This protein binds this small molecule.
Small molecule (SMILES): CC(=O)N[C@@H]1[C@@H](O)[C@H](O)[C@@H](CO)O[C@H]1O

Binding-site contacts:
Ligand atom C3 contacts residue ASN173 of chain 1.A at 3.6 Å.
Ligand atom C7 contacts residue ASN173 of chain 1.A at 3.1 Å.
Ligand atom C1 contacts residue GLU152 of chain 1.A at 3.8 Å.
Ligand atom C8 contacts residue ASN173 of chain 1.A at 4.3 Å.
Ligand atom C5 contacts residue ASN173 of chain 1.A at 3.6 Å.
Ligand atom C4 contacts residue ASN173 of chain 1.A at 4.0 Å.
Ligand atom C5 contacts residue ILE154 of chain 1.A at 4.0 Å (hydrophobic).
Ligand atom C6 contacts residue LYS216 of chain 1.A at 4.2 Å.
Ligand atom O6 contacts residue GLU153 of chain 1.A at 3.6 Å.
Ligand atom O7 contacts residue GLU152 of chain 1.A at 3.7 Å.
Ligand atom O5 contacts residue ILE154 of chain 1.A at 3.1 Å (h-bond).
Ligand atom C1 contacts residue ILE154 of chain 1.A at 3.9 Å (hydrophobic).
Ligand atom C6 contacts residue GLU153 of chain 1.A at 3.6 Å.
Ligand atom N2 contacts residue ASN173 of chain 1.A at 2.6 Å (h-bond).
Ligand atom C1 contacts residue ASN173 of chain 1.A at 1.4 Å.
Ligand atom O5 contacts residue GLU152 of chain 1.A at 3.9 Å.
Ligand atom O6 contacts residue LYS216 of chain 1.A at 3.4 Å.
Ligand atom C7 contacts residue GLU152 of chain 1.A at 4.5 Å.
Ligand atom O5 contacts residue ASN173 of chain 1.A at 2.4 Å (h-bond).
Ligand atom C2 contacts residue GLU152 of chain 1.A at 3.9 Å.
Ligand atom O5 contacts residue GLU153 of chain 1.A at 3.3 Å.
Ligand atom O6 contacts residue ILE154 of chain 1.A at 2.9 Å (h-bond).
Ligand atom C5 contacts residue GLU153 of chain 1.A at 4.1 Å.
Ligand atom O7 contacts residue ASN173 of chain 1.A at 3.2 Å (h-bond).
Ligand atom C3 contacts residue GLN212 of chain 1.A at 4.2 Å.
Ligand atom C6 contacts residue ILE154 of chain 1.A at 3.7 Å (hydrophobic).
Ligand atom C2 contacts residue ASN173 of chain 1.A at 2.2 Å.
Ligand atom C1 contacts residue GLU153 of chain 1.A at 4.2 Å.

Sequence of chain 1.A:
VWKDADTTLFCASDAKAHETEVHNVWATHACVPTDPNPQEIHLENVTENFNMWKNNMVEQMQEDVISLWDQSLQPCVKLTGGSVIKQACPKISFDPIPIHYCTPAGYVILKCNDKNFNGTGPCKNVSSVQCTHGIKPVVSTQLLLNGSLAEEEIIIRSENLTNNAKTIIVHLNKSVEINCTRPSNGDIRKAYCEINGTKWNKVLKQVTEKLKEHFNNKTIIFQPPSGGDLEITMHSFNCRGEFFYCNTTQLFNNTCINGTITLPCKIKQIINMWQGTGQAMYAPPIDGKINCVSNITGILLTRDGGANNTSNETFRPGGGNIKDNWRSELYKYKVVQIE